This protein binds this small molecule.
Small molecule (SMILES): COc1cc(Nc2c(C#N)cnc3cc(OCCCN4CCN(C)CC4)c(OC)cc23)c(Cl)cc1Cl

Sequence of chain 1.A:
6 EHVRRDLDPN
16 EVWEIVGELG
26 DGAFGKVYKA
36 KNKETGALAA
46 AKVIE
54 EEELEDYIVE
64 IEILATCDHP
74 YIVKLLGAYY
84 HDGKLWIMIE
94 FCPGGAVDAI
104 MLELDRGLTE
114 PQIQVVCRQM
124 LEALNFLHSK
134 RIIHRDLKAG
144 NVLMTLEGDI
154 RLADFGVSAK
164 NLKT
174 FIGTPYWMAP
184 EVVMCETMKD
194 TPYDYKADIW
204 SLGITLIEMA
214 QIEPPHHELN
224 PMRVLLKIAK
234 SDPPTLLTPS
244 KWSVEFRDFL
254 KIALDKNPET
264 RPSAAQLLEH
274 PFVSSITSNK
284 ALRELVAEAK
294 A

Binding-site contacts:
Ligand atom C01 contacts residue ILE92 of chain 1.A at 3.7 Å (hydrophobic).
Ligand atom CL2 contacts residue GLY143 of chain 1.A at 3.9 Å.
Ligand atom CAH contacts residue CYS95 of chain 1.A at 3.7 Å (hydrophobic).
Ligand atom CAO contacts residue GLU106 of chain 1.A at 3.1 Å.
Ligand atom CAK contacts residue CYS95 of chain 1.A at 3.1 Å (hydrophobic).
Ligand atom C01 contacts residue ALA45 of chain 1.A at 3.2 Å (hydrophobic).
Ligand atom CAN contacts residue PHE94 of chain 1.A at 3.4 Å (hydrophobic).
Ligand atom CAN contacts residue LEU24 of chain 1.A at 3.8 Å (hydrophobic).
Ligand atom CAH contacts residue LEU146 of chain 1.A at 3.4 Å (hydrophobic).
Ligand atom O02 contacts residue LYS47 of chain 1.A at 3.7 Å.
Ligand atom CAH contacts residue GLU93 of chain 1.A at 3.5 Å.
Ligand atom CAM contacts residue GLY98 of chain 1.A at 3.8 Å.
Ligand atom CBA contacts residue LEU146 of chain 1.A at 3.1 Å (hydrophobic).
Ligand atom OAW contacts residue GLY98 of chain 1.A at 3.7 Å.
Ligand atom OAW contacts residue LEU24 of chain 1.A at 3.9 Å.
Ligand atom CAJ contacts residue VAL32 of chain 1.A at 3.9 Å (hydrophobic).
Ligand atom NAD contacts residue ALA156 of chain 1.A at 3.8 Å.
Ligand atom CAQ contacts residue PRO96 of chain 1.A at 3.4 Å (hydrophobic).
Ligand atom CBA contacts residue ALA45 of chain 1.A at 3.4 Å (hydrophobic).
Ligand atom CAM contacts residue PRO96 of chain 1.A at 3.1 Å (hydrophobic).
Ligand atom CAA contacts residue GLY25 of chain 1.A at 3.6 Å.
Ligand atom C01 contacts residue LYS47 of chain 1.A at 3.5 Å.
Ligand atom CBE contacts residue LEU146 of chain 1.A at 3.5 Å (hydrophobic).
Ligand atom CL1 contacts residue VAL160 of chain 1.A at 3.9 Å.
Ligand atom C01 contacts residue ILE90 of chain 1.A at 3.9 Å (hydrophobic).
Ligand atom CAG contacts residue LEU146 of chain 1.A at 3.4 Å (hydrophobic).
Ligand atom CAG contacts residue ILE92 of chain 1.A at 3.8 Å (hydrophobic).
Ligand atom C01 contacts residue ALA46 of chain 1.A at 3.6 Å (hydrophobic).
Ligand atom NAT contacts residue CYS95 of chain 1.A at 3.0 Å (h-bond).
Ligand atom NAD contacts residue ILE92 of chain 1.A at 3.3 Å.
Ligand atom CAA contacts residue LEU24 of chain 1.A at 3.8 Å (hydrophobic).
Ligand atom CL2 contacts residue ASN144 of chain 1.A at 3.6 Å.
Ligand atom CBE contacts residue ALA45 of chain 1.A at 3.8 Å (hydrophobic).
Ligand atom CAH contacts residue ALA45 of chain 1.A at 3.4 Å (hydrophobic).
Ligand atom CAN contacts residue CYS95 of chain 1.A at 3.6 Å (hydrophobic).
Ligand atom OAV contacts residue LEU24 of chain 1.A at 3.6 Å.
Ligand atom CAI contacts residue ASP157 of chain 1.A at 3.6 Å.
Ligand atom CAO contacts residue ALA292 of chain 1.A at 3.4 Å (hydrophobic).
Ligand atom NAT contacts residue ALA45 of chain 1.A at 3.7 Å.
Ligand atom CAI contacts residue SER161 of chain 1.A at 3.9 Å.